Sequence of chain 1.A:
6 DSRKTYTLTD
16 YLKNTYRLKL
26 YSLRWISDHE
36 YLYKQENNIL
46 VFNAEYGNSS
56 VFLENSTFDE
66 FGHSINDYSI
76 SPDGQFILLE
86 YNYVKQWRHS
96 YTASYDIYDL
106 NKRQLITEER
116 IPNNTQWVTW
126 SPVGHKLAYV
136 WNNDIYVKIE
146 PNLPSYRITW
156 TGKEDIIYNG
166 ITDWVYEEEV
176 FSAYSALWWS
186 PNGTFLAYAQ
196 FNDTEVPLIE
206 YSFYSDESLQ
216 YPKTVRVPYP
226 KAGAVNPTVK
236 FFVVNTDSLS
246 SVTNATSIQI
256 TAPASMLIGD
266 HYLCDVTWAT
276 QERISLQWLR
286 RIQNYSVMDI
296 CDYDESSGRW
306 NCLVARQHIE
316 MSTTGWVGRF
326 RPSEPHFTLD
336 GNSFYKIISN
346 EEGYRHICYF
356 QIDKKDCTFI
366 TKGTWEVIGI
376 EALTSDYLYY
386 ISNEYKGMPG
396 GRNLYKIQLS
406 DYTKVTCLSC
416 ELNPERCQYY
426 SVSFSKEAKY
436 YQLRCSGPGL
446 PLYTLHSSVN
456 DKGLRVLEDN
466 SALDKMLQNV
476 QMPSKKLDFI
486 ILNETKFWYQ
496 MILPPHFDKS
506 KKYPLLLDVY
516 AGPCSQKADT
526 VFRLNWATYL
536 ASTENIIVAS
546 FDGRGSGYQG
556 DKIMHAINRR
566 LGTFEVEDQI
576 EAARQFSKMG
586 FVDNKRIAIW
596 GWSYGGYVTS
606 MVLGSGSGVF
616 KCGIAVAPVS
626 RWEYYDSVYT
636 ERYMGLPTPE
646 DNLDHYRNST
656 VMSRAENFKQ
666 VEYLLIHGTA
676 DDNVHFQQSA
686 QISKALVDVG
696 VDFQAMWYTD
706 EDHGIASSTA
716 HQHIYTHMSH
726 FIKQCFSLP

The protein below binds the small molecule below.
Small molecule (SMILES): CC(=O)N[C@@H]1[C@@H](O)[C@H](O)[C@@H](CO)O[C@H]1O

Binding-site contacts:
Ligand atom N2 contacts residue THR189 of chain 1.A at 3.8 Å.
Ligand atom O5 contacts residue THR189 of chain 1.A at 3.6 Å (h-bond).
Ligand atom O5 contacts residue ASN187 of chain 1.A at 2.4 Å (h-bond).
Ligand atom C3 contacts residue THR189 of chain 1.A at 3.9 Å.
Ligand atom C6 contacts residue GLN276 of chain 1.A at 4.2 Å.
Ligand atom O6 contacts residue GLU277 of chain 1.A at 2.7 Å (salt-bridge).
Ligand atom C5 contacts residue THR189 of chain 1.A at 3.6 Å.
Ligand atom C2 contacts residue THR189 of chain 1.A at 3.8 Å.
Ligand atom C2 contacts residue ASN187 of chain 1.A at 2.5 Å.
Ligand atom C1 contacts residue THR189 of chain 1.A at 3.0 Å.
Ligand atom C1 contacts residue GLN276 of chain 1.A at 4.2 Å.
Ligand atom C4 contacts residue ASN187 of chain 1.A at 4.2 Å.
Ligand atom C5 contacts residue ASN187 of chain 1.A at 3.7 Å.
Ligand atom C1 contacts residue ASN187 of chain 1.A at 1.4 Å.
Ligand atom C3 contacts residue ASN187 of chain 1.A at 3.8 Å.
Ligand atom O5 contacts residue GLN276 of chain 1.A at 3.6 Å.
Ligand atom O6 contacts residue GLN276 of chain 1.A at 3.8 Å.
Ligand atom N2 contacts residue ASN187 of chain 1.A at 2.9 Å (h-bond).
Ligand atom C6 contacts residue GLU277 of chain 1.A at 3.3 Å.
Ligand atom C8 contacts residue ASN187 of chain 1.A at 3.6 Å.
Ligand atom C4 contacts residue THR189 of chain 1.A at 4.4 Å.
Ligand atom C7 contacts residue ASN187 of chain 1.A at 3.6 Å.